Sequence of chain 1.A:
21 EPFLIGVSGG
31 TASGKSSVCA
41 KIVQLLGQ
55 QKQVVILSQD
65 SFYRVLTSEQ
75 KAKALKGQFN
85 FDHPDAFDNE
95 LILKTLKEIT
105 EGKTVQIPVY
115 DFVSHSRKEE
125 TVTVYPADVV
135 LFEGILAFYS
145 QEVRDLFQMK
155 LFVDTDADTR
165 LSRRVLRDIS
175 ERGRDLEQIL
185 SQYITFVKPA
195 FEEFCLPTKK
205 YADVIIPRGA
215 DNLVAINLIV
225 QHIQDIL

Binding-site contacts:
Ligand atom N4 contacts residue PHE85 of chain 1.A at 3.2 Å.
Ligand atom C1' contacts residue ARG176 of chain 1.A at 3.7 Å.
Ligand atom C6 contacts residue PHE116 of chain 1.A at 3.8 Å (hydrophobic).
Ligand atom C3' contacts residue ASP86 of chain 1.A at 3.4 Å.
Ligand atom C1' contacts residue ARG168 of chain 1.A at 3.4 Å.
Ligand atom O2' contacts residue GLN186 of chain 1.A at 3.3 Å (h-bond).
Ligand atom C2' contacts residue ASP86 of chain 1.A at 3.6 Å.
Ligand atom C4 contacts residue HIS119 of chain 1.A at 3.8 Å.
Ligand atom C2' contacts residue PHE85 of chain 1.A at 3.8 Å (hydrophobic).
Ligand atom C3' contacts residue ARG168 of chain 1.A at 3.6 Å.
Ligand atom N4 contacts residue HIS119 of chain 1.A at 2.8 Å (h-bond).
Ligand atom N1 contacts residue ARG176 of chain 1.A at 3.9 Å.
Ligand atom C4 contacts residue ARG178 of chain 1.A at 3.8 Å.
Ligand atom N1 contacts residue PHE85 of chain 1.A at 3.9 Å.
Ligand atom C2' contacts residue TYR67 of chain 1.A at 3.5 Å (hydrophobic).
Ligand atom C4 contacts residue PHE85 of chain 1.A at 3.5 Å (hydrophobic).
Ligand atom O2 contacts residue GLN186 of chain 1.A at 3.4 Å (h-bond).
Ligand atom N3 contacts residue ARG178 of chain 1.A at 2.9 Å (salt-bridge).
Ligand atom C3' contacts residue TYR67 of chain 1.A at 3.6 Å (hydrophobic).
Ligand atom C5' contacts residue ASP64 of chain 1.A at 3.7 Å.
Ligand atom O3' contacts residue ARG168 of chain 1.A at 2.6 Å (salt-bridge).
Ligand atom C2' contacts residue ARG168 of chain 1.A at 3.6 Å.
Ligand atom C5 contacts residue PHE85 of chain 1.A at 3.5 Å (hydrophobic).
Ligand atom N3 contacts residue PHE85 of chain 1.A at 3.6 Å.
Ligand atom C2 contacts residue ARG178 of chain 1.A at 3.5 Å.
Ligand atom C5 contacts residue TYR67 of chain 1.A at 3.6 Å (hydrophobic).
Ligand atom O4' contacts residue ARG176 of chain 1.A at 3.1 Å (salt-bridge).
Ligand atom C6 contacts residue TYR67 of chain 1.A at 3.2 Å (hydrophobic).
Ligand atom O3' contacts residue ASP86 of chain 1.A at 2.7 Å (salt-bridge).
Ligand atom O2' contacts residue ARG168 of chain 1.A at 3.0 Å (salt-bridge).
Ligand atom O5' contacts residue ASP64 of chain 1.A at 2.6 Å (salt-bridge).
Ligand atom O4' contacts residue TYR67 of chain 1.A at 3.8 Å.
Ligand atom O2 contacts residue ARG168 of chain 1.A at 3.6 Å (salt-bridge).
Ligand atom C4' contacts residue ARG168 of chain 1.A at 3.6 Å.
Ligand atom O2 contacts residue ARG178 of chain 1.A at 2.6 Å (salt-bridge).
Ligand atom C6 contacts residue PHE85 of chain 1.A at 3.5 Å (hydrophobic).
Ligand atom C5 contacts residue PHE116 of chain 1.A at 3.8 Å (hydrophobic).
Ligand atom O2' contacts residue ASP86 of chain 1.A at 2.7 Å (salt-bridge).
Ligand atom N4 contacts residue TYR114 of chain 1.A at 3.0 Å (h-bond).
Ligand atom O2' contacts residue PHE85 of chain 1.A at 3.9 Å.

This protein binds this small molecule.
Small molecule (SMILES): Nc1ccn([C@@H]2O[C@H](CO)[C@@H](O)[C@H]2O)c(=O)n1